Sequence of chain 49.A:
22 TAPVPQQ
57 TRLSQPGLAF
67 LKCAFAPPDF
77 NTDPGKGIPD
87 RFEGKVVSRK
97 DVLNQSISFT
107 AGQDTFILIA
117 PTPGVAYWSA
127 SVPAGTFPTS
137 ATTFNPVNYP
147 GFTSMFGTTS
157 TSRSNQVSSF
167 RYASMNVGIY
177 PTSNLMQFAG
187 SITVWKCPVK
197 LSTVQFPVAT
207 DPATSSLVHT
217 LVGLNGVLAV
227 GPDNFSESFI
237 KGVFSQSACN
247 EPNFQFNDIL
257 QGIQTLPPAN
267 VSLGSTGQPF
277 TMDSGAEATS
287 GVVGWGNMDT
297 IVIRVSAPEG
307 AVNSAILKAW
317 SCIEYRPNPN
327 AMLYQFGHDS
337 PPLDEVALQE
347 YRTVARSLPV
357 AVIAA

Binding-site contacts:
Ligand atom CD1 contacts residue THR349 of chain 49.A at 4.3 Å.
Ligand atom CG2 contacts residue PHE71 of chain 49.A at 4.0 Å (hydrophobic).

The small molecule below binds the protein below.
Small molecule (SMILES): CC[C@H](C)[C@@H](C=O)NC(=O)[C@H](CO)NC(=O)[C@H](CCCCN)NC(=O)[C@@H](N)C(C)C